Sequence of chain 1.A:
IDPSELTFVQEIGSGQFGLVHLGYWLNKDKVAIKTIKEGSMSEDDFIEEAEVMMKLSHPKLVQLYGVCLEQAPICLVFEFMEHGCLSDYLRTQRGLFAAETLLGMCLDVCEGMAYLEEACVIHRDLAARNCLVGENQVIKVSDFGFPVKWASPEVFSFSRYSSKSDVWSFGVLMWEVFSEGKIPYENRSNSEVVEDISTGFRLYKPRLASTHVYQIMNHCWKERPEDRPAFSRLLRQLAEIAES

This small molecule binds to this protein.
Small molecule (SMILES): NS(=O)(=O)c1cccc(Nc2ncc3ccc4sc(-c5ccccc5)cc4c3n2)c1

Binding-site contacts:
Ligand atom S26 contacts residue ILE35 of chain 1.A at 3.3 Å.
Ligand atom C23 contacts residue GLY107 of chain 1.A at 3.8 Å.
Ligand atom C22 contacts residue PHE103 of chain 1.A at 3.5 Å (hydrophobic).
Ligand atom O28 contacts residue ILE35 of chain 1.A at 2.9 Å.
Ligand atom C18 contacts residue ALA55 of chain 1.A at 3.9 Å (hydrophobic).
Ligand atom C20 contacts residue GLY107 of chain 1.A at 3.9 Å.
Ligand atom C10 contacts residue VAL43 of chain 1.A at 3.7 Å (hydrophobic).
Ligand atom N16 contacts residue GLU102 of chain 1.A at 3.4 Å (salt-bridge).
Ligand atom O27 contacts residue ILE35 of chain 1.A at 3.3 Å.
Ligand atom C14 contacts residue LEU155 of chain 1.A at 3.5 Å (hydrophobic).
Ligand atom N16 contacts residue PHE103 of chain 1.A at 3.9 Å.
Ligand atom C1 contacts residue PHE101 of chain 1.A at 3.4 Å (hydrophobic).
Ligand atom N16 contacts residue LEU155 of chain 1.A at 3.8 Å.
Ligand atom C18 contacts residue MET104 of chain 1.A at 3.8 Å (hydrophobic).
Ligand atom N17 contacts residue LEU155 of chain 1.A at 3.9 Å.
Ligand atom C24 contacts residue GLY107 of chain 1.A at 3.9 Å.
Ligand atom N19 contacts residue PHE103 of chain 1.A at 3.9 Å.
Ligand atom N16 contacts residue MET104 of chain 1.A at 3.1 Å (h-bond).
Ligand atom C15 contacts residue GLU102 of chain 1.A at 3.1 Å.
Ligand atom C13 contacts residue LEU155 of chain 1.A at 3.6 Å (hydrophobic).
Ligand atom N19 contacts residue MET104 of chain 1.A at 3.1 Å (h-bond).
Ligand atom C20 contacts residue PHE103 of chain 1.A at 3.9 Å (hydrophobic).
Ligand atom C15 contacts residue LEU155 of chain 1.A at 3.5 Å (hydrophobic).
Ligand atom C13 contacts residue ALA55 of chain 1.A at 4.0 Å (hydrophobic).
Ligand atom C14 contacts residue ALA55 of chain 1.A at 3.6 Å (hydrophobic).
Ligand atom C2 contacts residue PHE101 of chain 1.A at 3.1 Å (hydrophobic).
Ligand atom C18 contacts residue LEU155 of chain 1.A at 4.0 Å (hydrophobic).
Ligand atom C20 contacts residue MET104 of chain 1.A at 3.6 Å (hydrophobic).
Ligand atom S6 contacts residue LYS57 of chain 1.A at 3.9 Å.
Ligand atom C15 contacts residue ALA55 of chain 1.A at 3.4 Å (hydrophobic).
Ligand atom C1 contacts residue SER165 of chain 1.A at 3.9 Å.
Ligand atom C22 contacts residue GLY107 of chain 1.A at 3.8 Å.
Ligand atom N29 contacts residue CYS108 of chain 1.A at 2.6 Å (h-bond).
Ligand atom C22 contacts residue MET104 of chain 1.A at 3.4 Å (hydrophobic).
Ligand atom C5 contacts residue VAL43 of chain 1.A at 3.9 Å (hydrophobic).
Ligand atom C10 contacts residue ILE35 of chain 1.A at 3.8 Å (hydrophobic).
Ligand atom C2 contacts residue VAL85 of chain 1.A at 4.0 Å (hydrophobic).
Ligand atom N16 contacts residue ALA55 of chain 1.A at 3.6 Å.
Ligand atom C25 contacts residue ILE35 of chain 1.A at 3.8 Å (hydrophobic).
Ligand atom C11 contacts residue ILE35 of chain 1.A at 3.4 Å (hydrophobic).